Sequence of chain 1.A:
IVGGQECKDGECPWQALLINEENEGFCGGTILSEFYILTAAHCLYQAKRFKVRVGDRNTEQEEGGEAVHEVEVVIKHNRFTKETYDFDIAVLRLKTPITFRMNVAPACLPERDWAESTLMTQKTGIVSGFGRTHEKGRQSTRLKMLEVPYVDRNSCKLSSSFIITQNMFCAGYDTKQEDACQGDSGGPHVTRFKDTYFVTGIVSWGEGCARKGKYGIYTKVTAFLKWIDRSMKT

Binding-site contacts:
Ligand atom C62 contacts residue VAL203 of chain 1.A at 3.5 Å (hydrophobic).
Ligand atom C59 contacts residue TRP205 of chain 1.A at 3.6 Å (hydrophobic).
Ligand atom C36 contacts residue GLY206 of chain 1.A at 3.7 Å.
Ligand atom C64 contacts residue TRP205 of chain 1.A at 3.4 Å (hydrophobic).
Ligand atom C59 contacts residue SER204 of chain 1.A at 3.8 Å.
Ligand atom C57 contacts residue SER185 of chain 1.A at 3.8 Å.
Ligand atom C73 contacts residue GLY206 of chain 1.A at 2.9 Å.
Ligand atom O54 contacts residue CYS209 of chain 1.A at 3.7 Å.
Ligand atom O55 contacts residue GLN182 of chain 1.A at 3.1 Å.
Ligand atom C68 contacts residue ALA180 of chain 1.A at 3.6 Å (hydrophobic).
Ligand atom C19 contacts residue TYR85 of chain 1.A at 3.6 Å (hydrophobic).
Ligand atom CL contacts residue TRP205 of chain 1.A at 3.8 Å.
Ligand atom C61 contacts residue TRP205 of chain 1.A at 3.5 Å (hydrophobic).
Ligand atom CL contacts residue GLY216 of chain 1.A at 3.6 Å.
Ligand atom O74 contacts residue TRP205 of chain 1.A at 3.4 Å.
Ligand atom C17 contacts residue LYS82 of chain 1.A at 3.6 Å.
Ligand atom N42 contacts residue GLY206 of chain 1.A at 3.0 Å (h-bond).
Ligand atom C66 contacts residue ASP179 of chain 1.A at 3.6 Å.
Ligand atom CL contacts residue TYR218 of chain 1.A at 3.5 Å.
Ligand atom C27 contacts residue TRP205 of chain 1.A at 3.6 Å (hydrophobic).
Ligand atom C61 contacts residue GLY206 of chain 1.A at 3.7 Å.
Ligand atom C59 contacts residue SER185 of chain 1.A at 3.4 Å.
Ligand atom C14 contacts residue GLU83 of chain 1.A at 3.6 Å.
Ligand atom C19 contacts residue THR84 of chain 1.A at 3.6 Å.
Ligand atom C17 contacts residue GLU83 of chain 1.A at 3.9 Å.
Ligand atom CL contacts residue ILE217 of chain 1.A at 3.6 Å.
Ligand atom C71 contacts residue GLY208 of chain 1.A at 3.6 Å.
Ligand atom C68 contacts residue GLY208 of chain 1.A at 3.6 Å.
Ligand atom C66 contacts residue TRP205 of chain 1.A at 3.8 Å (hydrophobic).
Ligand atom C31 contacts residue TYR85 of chain 1.A at 3.8 Å (hydrophobic).
Ligand atom C46 contacts residue GLY206 of chain 1.A at 3.8 Å.
Ligand atom C10 contacts residue PHE162 of chain 1.A at 3.4 Å (hydrophobic).
Ligand atom C49 contacts residue GLY206 of chain 1.A at 3.1 Å.
Ligand atom C43 contacts residue GLY206 of chain 1.A at 3.4 Å.
Ligand atom C19 contacts residue GLU83 of chain 1.A at 3.7 Å.
Ligand atom C68 contacts residue GLY206 of chain 1.A at 3.8 Å.
Ligand atom C66 contacts residue ALA180 of chain 1.A at 3.7 Å (hydrophobic).
Ligand atom C70 contacts residue GLY206 of chain 1.A at 3.6 Å.
Ligand atom C62 contacts residue TRP205 of chain 1.A at 3.5 Å (hydrophobic).
Ligand atom O74 contacts residue GLY206 of chain 1.A at 3.4 Å (h-bond).

This small molecule binds to this protein.
Small molecule (SMILES): CNCCN1C[C@H]2C[C@@H](C1)CN(C(=O)[C@H](C)N1CC[C@H](NS(=O)(=O)c3ccc4cc(Cl)ccc4c3)C1=O)C2